Binding-site contacts:
Ligand atom O3 contacts residue LEU91 of chain 1.B at 3.9 Å.
Ligand atom C12 contacts residue LEU50 of chain 1.B at 4.1 Å (hydrophobic).
Ligand atom C9 contacts residue PHE108 of chain 1.B at 4.1 Å (hydrophobic).
Ligand atom C3 contacts residue GLU57 of chain 1.B at 3.1 Å.
Ligand atom C4 contacts residue LEU95 of chain 1.B at 4.1 Å (hydrophobic).
Ligand atom C2 contacts residue PHE108 of chain 1.B at 4.1 Å (hydrophobic).
Ligand atom O17 contacts residue GLY225 of chain 1.B at 3.9 Å.
Ligand atom C11 contacts residue LEU50 of chain 1.B at 3.9 Å (hydrophobic).
Ligand atom C2 contacts residue GLU57 of chain 1.B at 3.1 Å.
Ligand atom O17 contacts residue HIS228 of chain 1.B at 2.8 Å (h-bond).
Ligand atom C7 contacts residue MET92 of chain 1.B at 3.9 Å (hydrophobic).
Ligand atom C4 contacts residue LEU91 of chain 1.B at 3.7 Å (hydrophobic).
Ligand atom C16 contacts residue GLY225 of chain 1.B at 3.8 Å.
Ligand atom C8 contacts residue LEU88 of chain 1.B at 4.1 Å (hydrophobic).
Ligand atom C1 contacts residue ALA54 of chain 1.B at 3.8 Å (hydrophobic).
Ligand atom C15 contacts residue ILE128 of chain 1.B at 3.9 Å (hydrophobic).
Ligand atom O17 contacts residue MET47 of chain 1.B at 3.6 Å.
Ligand atom C2 contacts residue ALA54 of chain 1.B at 4.1 Å (hydrophobic).
Ligand atom O3 contacts residue ARG98 of chain 1.B at 3.0 Å (salt-bridge).
Ligand atom C1 contacts residue LEU50 of chain 1.B at 3.4 Å (hydrophobic).
Ligand atom C6 contacts residue LEU95 of chain 1.B at 3.8 Å (hydrophobic).
Ligand atom C14 contacts residue MET125 of chain 1.B at 4.0 Å (hydrophobic).
Ligand atom C17 contacts residue HIS228 of chain 1.B at 3.4 Å.
Ligand atom C15 contacts residue GLY225 of chain 1.B at 4.1 Å.
Ligand atom C3 contacts residue ARG98 of chain 1.B at 4.0 Å.
Ligand atom C16 contacts residue MET125 of chain 1.B at 3.6 Å (hydrophobic).
Ligand atom C15 contacts residue MET125 of chain 1.B at 3.8 Å (hydrophobic).
Ligand atom C10 contacts residue PHE108 of chain 1.B at 3.7 Å (hydrophobic).
Ligand atom C18 contacts residue LEU229 of chain 1.B at 4.1 Å (hydrophobic).
Ligand atom O17 contacts residue LEU229 of chain 1.B at 3.5 Å (h-bond).
Ligand atom C3 contacts residue LEU91 of chain 1.B at 4.1 Å (hydrophobic).
Ligand atom C17 contacts residue MET125 of chain 1.B at 3.8 Å (hydrophobic).
Ligand atom C18 contacts residue GLY225 of chain 1.B at 4.0 Å.
Ligand atom O3 contacts residue GLU57 of chain 1.B at 2.4 Å (salt-bridge).
Ligand atom C2 contacts residue LEU50 of chain 1.B at 4.1 Å (hydrophobic).
Ligand atom C16 contacts residue HIS228 of chain 1.B at 3.4 Å.
Ligand atom C1 contacts residue PHE108 of chain 1.B at 4.0 Å (hydrophobic).
Ligand atom C5 contacts residue PHE108 of chain 1.B at 3.8 Å (hydrophobic).
Ligand atom C6 contacts residue MET92 of chain 1.B at 3.7 Å (hydrophobic).
Ligand atom C16 contacts residue ILE128 of chain 1.B at 3.9 Å (hydrophobic).

A protein and the small-molecule ligand that binds it are described below.
Small molecule (SMILES): C[C@]12CC[C@@H]3c4ccc(O)cc4CC[C@H]3[C@@H]1CC[C@@H]2O

Sequence of chain 1.B:
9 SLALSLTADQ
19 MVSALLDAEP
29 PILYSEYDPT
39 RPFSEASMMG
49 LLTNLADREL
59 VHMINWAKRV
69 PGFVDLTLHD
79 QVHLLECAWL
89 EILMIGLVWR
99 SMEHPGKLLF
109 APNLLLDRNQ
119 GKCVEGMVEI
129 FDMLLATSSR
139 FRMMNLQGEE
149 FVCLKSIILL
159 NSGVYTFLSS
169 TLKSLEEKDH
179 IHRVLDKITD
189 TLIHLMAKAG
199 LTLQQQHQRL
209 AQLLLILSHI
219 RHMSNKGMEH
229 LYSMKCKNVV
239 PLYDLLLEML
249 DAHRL